The protein below binds the small molecule below.
Small molecule (SMILES): OC[C@H]1O[C@H](O[C@H]2[C@@H](O)[C@@H](CO)O[C@@H](O[C@H]3[C@H](O)[C@@H](O)[C@H](O)O[C@@H]3CO)[C@@H]2O)[C@H](O)[C@@H](O)[C@H]1O

Binding-site contacts:
Ligand atom C2 contacts residue TYR36 of chain 1.W at 3.3 Å (hydrophobic).
Ligand atom O6 contacts residue HIS50 of chain 1.W at 3.0 Å (h-bond).
Ligand atom C2 contacts residue ASN107 of chain 1.W at 3.7 Å.
Ligand atom O2 contacts residue GLY37 of chain 1.W at 4.1 Å.
Ligand atom O3 contacts residue CA1 of chain 1.KC at 2.6 Å.
Ligand atom O5 contacts residue TYR36 of chain 1.W at 3.5 Å.
Ligand atom C1 contacts residue GLN53 of chain 1.W at 4.1 Å.
Ligand atom C5 contacts residue HIS50 of chain 1.W at 3.9 Å.
Ligand atom C3 contacts residue CA1 of chain 1.KC at 3.5 Å.
Ligand atom O2 contacts residue HIS50 of chain 1.W at 3.1 Å (h-bond).
Ligand atom O3 contacts residue ASN107 of chain 1.W at 2.9 Å (h-bond).
Ligand atom O6 contacts residue GLN53 of chain 1.W at 3.6 Å (h-bond).
Ligand atom O5 contacts residue HIS50 of chain 1.W at 3.2 Å (h-bond).
Ligand atom C6 contacts residue HIS50 of chain 1.W at 3.6 Å.
Ligand atom C4 contacts residue CA1 of chain 1.KC at 3.5 Å.
Ligand atom O2 contacts residue GLN53 of chain 1.W at 2.6 Å (h-bond).
Ligand atom C2 contacts residue CA1 of chain 1.KC at 3.9 Å.
Ligand atom O4 contacts residue ASP100 of chain 1.W at 2.5 Å (salt-bridge).
Ligand atom O4 contacts residue CA1 of chain 1.KC at 2.6 Å.
Ligand atom O6 contacts residue VAL101 of chain 1.W at 4.0 Å.
Ligand atom C2 contacts residue HIS50 of chain 1.W at 4.0 Å.
Ligand atom O2 contacts residue TYR36 of chain 1.W at 3.9 Å.
Ligand atom C4 contacts residue ASP100 of chain 1.W at 3.5 Å.
Ligand atom C3 contacts residue ASN107 of chain 1.W at 3.9 Å.
Ligand atom O4 contacts residue TYR36 of chain 1.W at 3.2 Å (h-bond).
Ligand atom C6 contacts residue VAL101 of chain 1.W at 3.8 Å (hydrophobic).
Ligand atom C6 contacts residue GLN53 of chain 1.W at 3.9 Å.
Ligand atom O3 contacts residue TYR36 of chain 1.W at 3.5 Å (h-bond).
Ligand atom C1 contacts residue TYR36 of chain 1.W at 3.9 Å (hydrophobic).
Ligand atom O3 contacts residue THR104 of chain 1.W at 3.4 Å (h-bond).
Ligand atom C2 contacts residue GLN53 of chain 1.W at 3.8 Å.
Ligand atom O4 contacts residue GLN53 of chain 1.W at 3.4 Å (h-bond).
Ligand atom C4 contacts residue THR104 of chain 1.W at 3.4 Å.
Ligand atom C6 contacts residue ASP100 of chain 1.W at 3.5 Å.
Ligand atom O2 contacts residue ASN107 of chain 1.W at 2.9 Å (h-bond).
Ligand atom C6 contacts residue PRO51 of chain 1.W at 3.7 Å (hydrophobic).
Ligand atom O4 contacts residue THR104 of chain 1.W at 3.3 Å (h-bond).
Ligand atom C5 contacts residue GLN53 of chain 1.W at 3.7 Å.
Ligand atom C6 contacts residue HIS50 of chain 1.W at 3.8 Å.
Ligand atom C3 contacts residue TYR36 of chain 1.W at 3.9 Å (hydrophobic).

Sequence of chain 1.W:
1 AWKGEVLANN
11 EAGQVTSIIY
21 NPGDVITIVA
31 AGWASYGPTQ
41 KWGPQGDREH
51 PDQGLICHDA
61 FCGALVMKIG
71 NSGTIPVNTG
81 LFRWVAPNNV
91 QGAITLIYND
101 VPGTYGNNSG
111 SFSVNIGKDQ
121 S